Sequence of chain 1.A:
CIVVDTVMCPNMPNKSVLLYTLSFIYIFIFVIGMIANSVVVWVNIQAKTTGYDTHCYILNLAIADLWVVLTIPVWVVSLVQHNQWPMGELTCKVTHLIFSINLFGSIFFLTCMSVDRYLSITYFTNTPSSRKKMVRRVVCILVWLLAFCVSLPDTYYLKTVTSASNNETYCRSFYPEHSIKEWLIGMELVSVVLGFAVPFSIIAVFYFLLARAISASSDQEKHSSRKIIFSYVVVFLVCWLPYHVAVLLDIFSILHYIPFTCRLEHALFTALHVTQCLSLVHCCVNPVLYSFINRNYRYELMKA

Binding-site contacts:
Ligand atom C11 contacts residue LEU146 of chain 1.A at 4.5 Å (hydrophobic).
Ligand atom C19 contacts residue VAL162 of chain 1.A at 3.7 Å (hydrophobic).
Ligand atom C4 contacts residue VAL162 of chain 1.A at 4.2 Å (hydrophobic).
Ligand atom C12 contacts residue VAL142 of chain 1.A at 4.3 Å (hydrophobic).
Ligand atom C19 contacts residue PHE151 of chain 1.A at 4.2 Å (hydrophobic).
Ligand atom C5 contacts residue VAL162 of chain 1.A at 4.4 Å (hydrophobic).
Ligand atom C18 contacts residue VAL166 of chain 1.A at 4.2 Å (hydrophobic).
Ligand atom C26 contacts residue PHE135 of chain 1.A at 3.8 Å (hydrophobic).
Ligand atom C25 contacts residue PHE135 of chain 1.A at 4.0 Å (hydrophobic).
Ligand atom C1 contacts residue LEU146 of chain 1.A at 4.5 Å (hydrophobic).
Ligand atom C27 contacts residue PHE135 of chain 1.A at 3.8 Å (hydrophobic).
Ligand atom C15 contacts residue LEU169 of chain 1.A at 4.3 Å (hydrophobic).
Ligand atom C8 contacts residue VAL166 of chain 1.A at 4.2 Å (hydrophobic).
Ligand atom C15 contacts residue VAL166 of chain 1.A at 4.3 Å (hydrophobic).
Ligand atom C26 contacts residue THR138 of chain 1.A at 3.7 Å.
Ligand atom C2 contacts residue TYR150 of chain 1.A at 4.2 Å (hydrophobic).
Ligand atom C21 contacts residue VAL142 of chain 1.A at 4.0 Å (hydrophobic).
Ligand atom C19 contacts residue LEU146 of chain 1.A at 4.5 Å (hydrophobic).
Ligand atom O1 contacts residue TYR150 of chain 1.A at 4.0 Å.
Ligand atom C11 contacts residue VAL142 of chain 1.A at 4.3 Å (hydrophobic).

The protein below binds the small molecule below.
Small molecule (SMILES): CC(C)CCC[C@@H](C)[C@H]1CC[C@H]2[C@@H]3CC=C4C[C@@H](O)CC[C@]4(C)[C@H]3CC[C@]12C